Sequence of chain 2.A:
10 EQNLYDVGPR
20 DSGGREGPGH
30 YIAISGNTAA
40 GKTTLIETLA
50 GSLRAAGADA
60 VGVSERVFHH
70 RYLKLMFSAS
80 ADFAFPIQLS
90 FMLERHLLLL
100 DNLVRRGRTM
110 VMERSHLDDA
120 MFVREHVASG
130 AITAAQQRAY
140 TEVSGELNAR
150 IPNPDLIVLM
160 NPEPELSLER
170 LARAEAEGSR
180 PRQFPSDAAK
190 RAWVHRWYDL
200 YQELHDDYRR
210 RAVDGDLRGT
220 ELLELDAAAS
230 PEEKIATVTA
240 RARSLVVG

A small-molecule ligand and the protein it binds are described below.
Small molecule (SMILES): Nc1ccn([C@@H]2S[C@](CO)(OP(=O)(O)OP(=O)(O)O)[C@@H](O)[C@H]2O)c(=O)n1

Binding-site contacts:
Ligand atom O1 contacts residue ALA38 of chain 2.A at 3.5 Å (h-bond).
Ligand atom C5 contacts residue PHE90 of chain 2.A at 3.6 Å (hydrophobic).
Ligand atom S1 contacts residue HIS68 of chain 2.A at 3.6 Å.
Ligand atom O2 contacts residue ALA38 of chain 2.A at 2.5 Å (h-bond).
Ligand atom C7 contacts residue GLU64 of chain 2.A at 3.4 Å.
Ligand atom O2 contacts residue THR37 of chain 2.A at 3.2 Å.
Ligand atom O5 contacts residue HIS68 of chain 2.A at 2.8 Å (h-bond).
Ligand atom O10 contacts residue MET75 of chain 2.A at 3.3 Å.
Ligand atom C6 contacts residue PHE90 of chain 2.A at 3.6 Å (hydrophobic).
Ligand atom O6 contacts residue ARG113 of chain 2.A at 2.9 Å (salt-bridge).
Ligand atom P1 contacts residue THR37 of chain 2.A at 3.3 Å.
Ligand atom O8 contacts residue TRP196 of chain 2.A at 3.4 Å.
Ligand atom C7 contacts residue ARG113 of chain 2.A at 3.6 Å.
Ligand atom O11 contacts residue ARG179 of chain 2.A at 3.0 Å (salt-bridge).
Ligand atom O8 contacts residue GLN182 of chain 2.A at 2.7 Å (h-bond).
Ligand atom C7 contacts residue PHE90 of chain 2.A at 3.6 Å (hydrophobic).
Ligand atom O9 contacts residue PHE121 of chain 2.A at 3.2 Å.
Ligand atom C9 contacts residue GLN182 of chain 2.A at 2.9 Å.
Ligand atom C5 contacts residue PHE121 of chain 2.A at 3.5 Å (hydrophobic).
Ligand atom O5 contacts residue GLU64 of chain 2.A at 3.4 Å.
Ligand atom O9 contacts residue TRP196 of chain 2.A at 3.2 Å.
Ligand atom N2 contacts residue PHE90 of chain 2.A at 3.6 Å.
Ligand atom N2 contacts residue PHE121 of chain 2.A at 3.4 Å.
Ligand atom N3 contacts residue ASP118 of chain 2.A at 3.0 Å (salt-bridge).
Ligand atom C8 contacts residue GLU64 of chain 2.A at 3.6 Å.
Ligand atom C8 contacts residue PHE90 of chain 2.A at 3.6 Å (hydrophobic).
Ligand atom S1 contacts residue PHE90 of chain 2.A at 3.6 Å.
Ligand atom O11 contacts residue GLN182 of chain 2.A at 3.5 Å (h-bond).
Ligand atom O1 contacts residue THR37 of chain 2.A at 2.2 Å (h-bond).
Ligand atom N2 contacts residue GLN87 of chain 2.A at 2.9 Å (h-bond).
Ligand atom N1 contacts residue PHE90 of chain 2.A at 3.7 Å.
Ligand atom P1 contacts residue ALA38 of chain 2.A at 3.6 Å.
Ligand atom C6 contacts residue PHE121 of chain 2.A at 3.5 Å (hydrophobic).
Ligand atom O11 contacts residue THR37 of chain 2.A at 3.5 Å (h-bond).
Ligand atom O6 contacts residue GLU64 of chain 2.A at 2.9 Å.
Ligand atom O3 contacts residue ARG179 of chain 2.A at 2.6 Å (salt-bridge).
Ligand atom N3 contacts residue GLN87 of chain 2.A at 3.0 Å (h-bond).
Ligand atom O2 contacts residue LYS41 of chain 2.A at 3.5 Å (salt-bridge).
Ligand atom O1 contacts residue ARG179 of chain 2.A at 3.0 Å (salt-bridge).
Ligand atom C8 contacts residue ARG113 of chain 2.A at 3.4 Å.